Binding-site contacts:
Ligand atom O7 contacts residue ASN374 of chain 1.B at 2.8 Å (h-bond).
Ligand atom C6 contacts residue ASN375 of chain 1.B at 3.7 Å.
Ligand atom C1 contacts residue ASN374 of chain 1.B at 1.4 Å.
Ligand atom C2 contacts residue ASN374 of chain 1.B at 2.4 Å.
Ligand atom C7 contacts residue ASN374 of chain 1.B at 3.1 Å.
Ligand atom C5 contacts residue ASN375 of chain 1.B at 4.5 Å.
Ligand atom O5 contacts residue ASN375 of chain 1.B at 3.8 Å.
Ligand atom C8 contacts residue ASN374 of chain 1.B at 4.3 Å.
Ligand atom C6 contacts residue ASN374 of chain 1.B at 4.3 Å.
Ligand atom C3 contacts residue ASN374 of chain 1.B at 3.8 Å.
Ligand atom C5 contacts residue ASN374 of chain 1.B at 3.7 Å.
Ligand atom C4 contacts residue ASN374 of chain 1.B at 4.2 Å.
Ligand atom C5 contacts residue LYS335 of chain 1.B at 4.5 Å.
Ligand atom N2 contacts residue ASN374 of chain 1.B at 2.9 Å (h-bond).
Ligand atom O5 contacts residue ASN374 of chain 1.B at 2.4 Å (h-bond).
Ligand atom O6 contacts residue ASN375 of chain 1.B at 2.7 Å (h-bond).
Ligand atom O6 contacts residue ASN374 of chain 1.B at 4.1 Å.
Ligand atom C6 contacts residue LYS335 of chain 1.B at 4.2 Å.

This protein binds this small molecule.
Small molecule (SMILES): CC(=O)N[C@@H]1[C@@H](O)[C@H](O)[C@@H](CO)O[C@H]1O

Sequence of chain 1.B:
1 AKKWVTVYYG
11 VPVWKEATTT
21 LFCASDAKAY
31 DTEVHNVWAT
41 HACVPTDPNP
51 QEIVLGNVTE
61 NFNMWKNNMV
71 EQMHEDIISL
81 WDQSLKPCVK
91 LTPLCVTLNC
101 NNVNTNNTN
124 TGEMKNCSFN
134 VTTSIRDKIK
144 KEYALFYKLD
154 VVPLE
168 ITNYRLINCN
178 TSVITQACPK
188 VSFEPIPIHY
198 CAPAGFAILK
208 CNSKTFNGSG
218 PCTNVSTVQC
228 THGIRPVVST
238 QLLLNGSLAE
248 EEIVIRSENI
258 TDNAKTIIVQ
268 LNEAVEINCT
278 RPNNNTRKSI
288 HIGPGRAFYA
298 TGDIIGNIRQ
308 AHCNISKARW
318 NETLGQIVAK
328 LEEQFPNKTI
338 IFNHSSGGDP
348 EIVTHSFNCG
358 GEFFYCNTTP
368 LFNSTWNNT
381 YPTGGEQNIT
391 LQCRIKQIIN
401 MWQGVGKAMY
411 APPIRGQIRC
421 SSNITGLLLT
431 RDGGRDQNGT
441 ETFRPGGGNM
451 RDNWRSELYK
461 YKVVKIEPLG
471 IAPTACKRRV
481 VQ